Sequence of chain 1.A:
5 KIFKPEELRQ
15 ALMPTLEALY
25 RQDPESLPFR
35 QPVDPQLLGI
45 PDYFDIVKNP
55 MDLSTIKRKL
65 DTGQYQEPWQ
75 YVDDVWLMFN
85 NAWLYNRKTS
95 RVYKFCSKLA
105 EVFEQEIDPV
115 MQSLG

Binding-site contacts:
Ligand atom CAG contacts residue ASN90 of chain 1.A at 3.3 Å.
Ligand atom CAM contacts residue PRO32 of chain 1.A at 3.8 Å (hydrophobic).
Ligand atom CAT contacts residue VAL96 of chain 1.A at 3.8 Å (hydrophobic).
Ligand atom CAB contacts residue PRO32 of chain 1.A at 3.7 Å (hydrophobic).
Ligand atom CAS contacts residue PRO32 of chain 1.A at 3.5 Å (hydrophobic).
Ligand atom CAH contacts residue ILE44 of chain 1.A at 3.8 Å (hydrophobic).
Ligand atom OAE contacts residue PRO32 of chain 1.A at 4.1 Å.
Ligand atom OAE contacts residue LEU31 of chain 1.A at 3.2 Å (h-bond).
Ligand atom CAJ contacts residue PRO32 of chain 1.A at 3.6 Å (hydrophobic).
Ligand atom OAE contacts residue GLN35 of chain 1.A at 3.5 Å (h-bond).
Ligand atom CAG contacts residue VAL96 of chain 1.A at 3.9 Å (hydrophobic).
Ligand atom CAH contacts residue VAL96 of chain 1.A at 4.0 Å (hydrophobic).
Ligand atom OAD contacts residue TYR47 of chain 1.A at 3.9 Å.
Ligand atom OAF contacts residue LEU31 of chain 1.A at 3.6 Å.
Ligand atom CAA contacts residue ARG95 of chain 1.A at 3.8 Å.
Ligand atom CAR contacts residue VAL37 of chain 1.A at 3.7 Å (hydrophobic).
Ligand atom CAB contacts residue VAL37 of chain 1.A at 3.5 Å (hydrophobic).
Ligand atom CAN contacts residue PRO32 of chain 1.A at 3.7 Å (hydrophobic).
Ligand atom CAG contacts residue ILE44 of chain 1.A at 4.0 Å (hydrophobic).
Ligand atom CAW contacts residue ARG95 of chain 1.A at 4.1 Å.
Ligand atom CAW contacts residue PRO32 of chain 1.A at 3.7 Å (hydrophobic).
Ligand atom CAR contacts residue ASN90 of chain 1.A at 3.9 Å.
Ligand atom CAR contacts residue VAL96 of chain 1.A at 3.6 Å (hydrophobic).
Ligand atom CAM contacts residue VAL96 of chain 1.A at 3.7 Å (hydrophobic).
Ligand atom NAP contacts residue PRO32 of chain 1.A at 3.9 Å.
Ligand atom CAH contacts residue ASN90 of chain 1.A at 3.8 Å.
Ligand atom CAV contacts residue LEU42 of chain 1.A at 3.8 Å (hydrophobic).
Ligand atom CAK contacts residue ARG95 of chain 1.A at 3.8 Å.
Ligand atom CAV contacts residue VAL96 of chain 1.A at 4.0 Å (hydrophobic).
Ligand atom CAU contacts residue VAL96 of chain 1.A at 3.8 Å (hydrophobic).
Ligand atom NAP contacts residue LEU42 of chain 1.A at 3.8 Å.
Ligand atom OAD contacts residue VAL96 of chain 1.A at 3.8 Å.
Ligand atom CAI contacts residue VAL96 of chain 1.A at 3.5 Å (hydrophobic).
Ligand atom CAU contacts residue LEU42 of chain 1.A at 3.7 Å (hydrophobic).
Ligand atom OAQ contacts residue LEU42 of chain 1.A at 3.8 Å.
Ligand atom CAB contacts residue VAL96 of chain 1.A at 3.9 Å (hydrophobic).
Ligand atom CAI contacts residue PRO32 of chain 1.A at 3.8 Å (hydrophobic).
Ligand atom CAX contacts residue PRO32 of chain 1.A at 3.8 Å (hydrophobic).
Ligand atom CAJ contacts residue ARG95 of chain 1.A at 3.9 Å.
Ligand atom OAD contacts residue ASN90 of chain 1.A at 3.0 Å (h-bond).

This small molecule binds to this protein.
Small molecule (SMILES): CCOc1ccc(C(C)=O)cc1Nc1ccc2ccn(S(C)(=O)=O)c2c1